Sequence of chain 5.A:
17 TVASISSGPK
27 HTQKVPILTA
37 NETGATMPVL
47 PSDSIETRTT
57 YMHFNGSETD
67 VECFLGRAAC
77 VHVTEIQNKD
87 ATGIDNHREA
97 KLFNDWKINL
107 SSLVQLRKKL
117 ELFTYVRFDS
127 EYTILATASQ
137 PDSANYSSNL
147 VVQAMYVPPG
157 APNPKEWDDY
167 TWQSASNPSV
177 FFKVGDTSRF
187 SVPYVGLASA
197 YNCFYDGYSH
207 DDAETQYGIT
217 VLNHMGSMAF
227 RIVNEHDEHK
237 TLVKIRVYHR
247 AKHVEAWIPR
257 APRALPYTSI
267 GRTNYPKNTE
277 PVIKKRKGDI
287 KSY

Sequence of chain 5.C:
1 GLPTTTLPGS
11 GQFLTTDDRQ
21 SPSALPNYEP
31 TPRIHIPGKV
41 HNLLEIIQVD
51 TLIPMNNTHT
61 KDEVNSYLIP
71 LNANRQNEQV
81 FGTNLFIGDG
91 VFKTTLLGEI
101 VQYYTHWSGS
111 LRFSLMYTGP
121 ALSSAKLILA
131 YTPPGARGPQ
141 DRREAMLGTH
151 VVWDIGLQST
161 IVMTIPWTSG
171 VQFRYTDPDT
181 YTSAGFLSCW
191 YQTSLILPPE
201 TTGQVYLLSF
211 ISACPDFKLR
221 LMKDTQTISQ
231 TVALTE

A small-molecule ligand and the protein it binds are described below.
Small molecule (SMILES): Cc1cc(CCCCCOc2ccc(C3=NCCO3)cc2)on1

Binding-site contacts:
Ligand atom C5B contacts residue PHE186 of chain 5.A at 3.9 Å (hydrophobic).
Ligand atom C4A contacts residue PRO174 of chain 5.A at 3.1 Å (hydrophobic).
Ligand atom C4C contacts residue VAL191 of chain 5.A at 3.0 Å (hydrophobic).
Ligand atom O1B contacts residue TYR128 of chain 5.A at 3.4 Å (h-bond).
Ligand atom C3C contacts residue TYR128 of chain 5.A at 3.4 Å (hydrophobic).
Ligand atom O1 contacts residue MET221 of chain 5.A at 3.9 Å.
Ligand atom C4 contacts residue TYR197 of chain 5.A at 3.8 Å (hydrophobic).
Ligand atom C3 contacts residue ASN219 of chain 5.A at 4.0 Å.
Ligand atom N3A contacts residue PHE186 of chain 5.A at 4.0 Å.
Ligand atom C5A contacts residue PHE186 of chain 5.A at 3.5 Å (hydrophobic).
Ligand atom N2 contacts residue LEU106 of chain 5.A at 3.8 Å.
Ligand atom C1C contacts residue LEU106 of chain 5.A at 3.8 Å (hydrophobic).
Ligand atom C5C contacts residue VAL191 of chain 5.A at 3.8 Å (hydrophobic).
Ligand atom C1B contacts residue VAL188 of chain 5.A at 3.8 Å (hydrophobic).
Ligand atom C6B contacts residue TYR128 of chain 5.A at 3.3 Å (hydrophobic).
Ligand atom C4B contacts residue TYR152 of chain 5.A at 3.8 Å (hydrophobic).
Ligand atom C5A contacts residue VAL176 of chain 5.A at 3.6 Å (hydrophobic).
Ligand atom C1C contacts residue TYR128 of chain 5.A at 3.7 Å (hydrophobic).
Ligand atom C2A contacts residue TYR152 of chain 5.A at 3.6 Å (hydrophobic).
Ligand atom C2C contacts residue TYR197 of chain 5.A at 3.7 Å (hydrophobic).
Ligand atom C4C contacts residue VAL188 of chain 5.A at 3.7 Å (hydrophobic).
Ligand atom C3B contacts residue TYR152 of chain 5.A at 3.7 Å (hydrophobic).
Ligand atom N2 contacts residue ASN219 of chain 5.A at 3.8 Å.
Ligand atom C1B contacts residue ILE104 of chain 5.A at 4.0 Å (hydrophobic).
Ligand atom O1B contacts residue ILE104 of chain 5.A at 3.9 Å.
Ligand atom O1A contacts residue PHE186 of chain 5.A at 3.0 Å.
Ligand atom C3B contacts residue VAL188 of chain 5.A at 3.8 Å (hydrophobic).
Ligand atom O1 contacts residue LEU106 of chain 5.A at 3.7 Å.
Ligand atom C4B contacts residue PHE186 of chain 5.A at 3.6 Å (hydrophobic).
Ligand atom N3A contacts residue PRO174 of chain 5.A at 3.7 Å.
Ligand atom C4 contacts residue LEU106 of chain 5.A at 3.9 Å (hydrophobic).
Ligand atom C2B contacts residue VAL188 of chain 5.A at 3.5 Å (hydrophobic).
Ligand atom C1B contacts residue TYR128 of chain 5.A at 3.6 Å (hydrophobic).
Ligand atom C2A contacts residue PHE186 of chain 5.A at 3.3 Å (hydrophobic).
Ligand atom C6B contacts residue ILE104 of chain 5.A at 3.6 Å (hydrophobic).
Ligand atom C5B contacts residue MET224 of chain 5.A at 3.8 Å (hydrophobic).
Ligand atom C5 contacts residue LEU106 of chain 5.A at 3.8 Å (hydrophobic).
Ligand atom N3A contacts residue ALA24 of chain 5.C at 3.8 Å.
Ligand atom N3A contacts residue TYR152 of chain 5.A at 3.5 Å.
Ligand atom C31 contacts residue ASN219 of chain 5.A at 3.3 Å.